This protein binds this small molecule.
Small molecule (SMILES): N#C[Fe](C#N)(C#N)(C#N)(C#N)C#N

Sequence of chain 1.A:
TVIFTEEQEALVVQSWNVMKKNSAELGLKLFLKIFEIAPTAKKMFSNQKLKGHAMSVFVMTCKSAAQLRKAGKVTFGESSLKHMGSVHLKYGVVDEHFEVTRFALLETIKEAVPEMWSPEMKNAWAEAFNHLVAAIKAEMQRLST

Binding-site contacts:
Ligand atom N25 contacts residue MET84 of chain 1.A at 1.8 Å (h-bond).
Ligand atom N22 contacts residue SER104 of chain 1.A at 3.8 Å.
Ligand atom N22 contacts residue MET108 of chain 1.A at 4.3 Å.
Ligand atom N11 contacts residue MET84 of chain 1.A at 3.6 Å.
Ligand atom N25 contacts residue LYS87 of chain 1.A at 3.6 Å.
Ligand atom C26 contacts residue LYS87 of chain 1.A at 3.5 Å.
Ligand atom FE2 contacts residue MET84 of chain 1.A at 2.7 Å.
Ligand atom N21 contacts residue MET84 of chain 1.A at 4.5 Å.
Ligand atom C21 contacts residue PHE100 of chain 1.A at 4.0 Å (hydrophobic).
Ligand atom N11 contacts residue SER80 of chain 1.A at 2.8 Å (h-bond).
Ligand atom C11 contacts residue MET84 of chain 1.A at 3.3 Å (hydrophobic).
Ligand atom C21 contacts residue MET84 of chain 1.A at 1.7 Å (hydrophobic).
Ligand atom C22 contacts residue SER104 of chain 1.A at 4.5 Å.
Ligand atom N25 contacts residue VAL83 of chain 1.A at 4.0 Å.
Ligand atom N25 contacts residue PHE100 of chain 1.A at 3.4 Å.
Ligand atom N24 contacts residue PHE100 of chain 1.A at 3.5 Å.
Ligand atom N22 contacts residue MET84 of chain 1.A at 3.2 Å.
Ligand atom C24 contacts residue PHE100 of chain 1.A at 3.9 Å (hydrophobic).
Ligand atom N24 contacts residue SER104 of chain 1.A at 4.2 Å.
Ligand atom N24 contacts residue MET84 of chain 1.A at 3.9 Å.
Ligand atom N21 contacts residue LYS87 of chain 1.A at 2.8 Å (salt-bridge).
Ligand atom C22 contacts residue MET84 of chain 1.A at 2.9 Å (hydrophobic).
Ligand atom C26 contacts residue VAL83 of chain 1.A at 4.4 Å (hydrophobic).
Ligand atom C24 contacts residue MET84 of chain 1.A at 3.1 Å (hydrophobic).
Ligand atom C11 contacts residue SER80 of chain 1.A at 3.9 Å.
Ligand atom C26 contacts residue MET84 of chain 1.A at 3.6 Å (hydrophobic).
Ligand atom C21 contacts residue LYS87 of chain 1.A at 4.2 Å.
Ligand atom N21 contacts residue VAL83 of chain 1.A at 3.5 Å.